Binding-site contacts:
Ligand atom O1 contacts residue GLN188 of chain 1.A at 3.6 Å (h-bond).
Ligand atom C3 contacts residue GLN188 of chain 1.A at 4.1 Å.
Ligand atom O1 contacts residue LYS160 of chain 1.A at 3.6 Å.
Ligand atom C2 contacts residue SER194 of chain 1.A at 4.4 Å.
Ligand atom O1 contacts residue SER194 of chain 1.A at 2.5 Å (h-bond).
Ligand atom C1 contacts residue THR135 of chain 1.B at 3.7 Å.
Ligand atom C1 contacts residue SER194 of chain 1.A at 3.6 Å.
Ligand atom O3 contacts residue TYR181 of chain 1.B at 3.6 Å.
Ligand atom O3 contacts residue GLU164 of chain 1.B at 3.3 Å.
Ligand atom C3 contacts residue TYR181 of chain 1.B at 3.8 Å (hydrophobic).
Ligand atom C3 contacts residue SER194 of chain 1.A at 4.1 Å.
Ligand atom O1 contacts residue ASP161 of chain 1.A at 3.7 Å.
Ligand atom C3 contacts residue VAL186 of chain 1.A at 4.0 Å (hydrophobic).
Ligand atom C2 contacts residue TYR181 of chain 1.B at 4.1 Å (hydrophobic).
Ligand atom O3 contacts residue VAL186 of chain 1.A at 4.4 Å.
Ligand atom C1 contacts residue TYR181 of chain 1.B at 4.3 Å (hydrophobic).
Ligand atom C2 contacts residue SER183 of chain 1.B at 3.5 Å.
Ligand atom C3 contacts residue SER183 of chain 1.B at 4.5 Å.
Ligand atom C2 contacts residue THR135 of chain 1.B at 4.0 Å.
Ligand atom C1 contacts residue LYS160 of chain 1.A at 4.0 Å.
Ligand atom O3 contacts residue GLN188 of chain 1.A at 4.3 Å.
Ligand atom O3 contacts residue SER183 of chain 1.B at 4.0 Å.

Sequence of chain 1.A:
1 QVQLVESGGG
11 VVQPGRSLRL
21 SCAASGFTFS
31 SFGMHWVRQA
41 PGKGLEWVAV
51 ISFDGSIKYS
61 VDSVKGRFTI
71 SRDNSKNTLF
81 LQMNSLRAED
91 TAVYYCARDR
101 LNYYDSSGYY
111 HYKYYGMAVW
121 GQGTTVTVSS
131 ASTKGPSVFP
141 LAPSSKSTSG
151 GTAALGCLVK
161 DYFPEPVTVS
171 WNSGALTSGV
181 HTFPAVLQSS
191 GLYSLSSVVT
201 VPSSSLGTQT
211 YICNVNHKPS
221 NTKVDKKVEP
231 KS

Sequence of chain 1.B:
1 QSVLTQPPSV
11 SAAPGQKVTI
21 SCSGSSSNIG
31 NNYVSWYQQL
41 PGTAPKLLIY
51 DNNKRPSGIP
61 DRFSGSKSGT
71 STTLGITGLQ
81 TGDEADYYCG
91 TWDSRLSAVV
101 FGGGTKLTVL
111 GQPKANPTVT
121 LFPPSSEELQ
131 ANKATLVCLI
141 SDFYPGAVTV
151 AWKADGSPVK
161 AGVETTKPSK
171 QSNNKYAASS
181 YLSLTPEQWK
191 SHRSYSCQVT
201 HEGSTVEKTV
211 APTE

A protein and the small-molecule ligand that binds it are described below.
Small molecule (SMILES): OCCCO